A small-molecule ligand and the protein it binds are described below.
Small molecule (SMILES): CC(=O)C(=O)O

Sequence of chain 1.C:
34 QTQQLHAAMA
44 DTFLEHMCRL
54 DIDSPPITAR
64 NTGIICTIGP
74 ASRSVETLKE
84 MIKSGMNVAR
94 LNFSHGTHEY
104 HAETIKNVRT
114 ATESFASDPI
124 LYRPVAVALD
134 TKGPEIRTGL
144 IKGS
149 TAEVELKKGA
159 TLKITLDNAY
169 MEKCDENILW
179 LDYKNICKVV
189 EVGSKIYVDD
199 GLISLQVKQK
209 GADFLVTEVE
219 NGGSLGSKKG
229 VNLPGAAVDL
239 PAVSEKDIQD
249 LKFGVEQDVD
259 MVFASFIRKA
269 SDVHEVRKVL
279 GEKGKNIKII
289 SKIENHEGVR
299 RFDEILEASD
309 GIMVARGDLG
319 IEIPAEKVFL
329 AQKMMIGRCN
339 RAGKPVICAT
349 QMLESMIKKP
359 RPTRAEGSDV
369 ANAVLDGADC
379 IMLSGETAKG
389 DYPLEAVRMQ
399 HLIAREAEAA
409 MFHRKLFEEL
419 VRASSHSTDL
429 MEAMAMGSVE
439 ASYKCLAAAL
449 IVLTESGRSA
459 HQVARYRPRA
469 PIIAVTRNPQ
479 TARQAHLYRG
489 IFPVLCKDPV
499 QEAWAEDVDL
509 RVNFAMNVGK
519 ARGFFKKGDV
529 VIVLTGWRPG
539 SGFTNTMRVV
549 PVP

Binding-site contacts:
Ligand atom CA contacts residue GLU292 of chain 1.C at 4.5 Å.
Ligand atom CB contacts residue ARG93 of chain 1.C at 4.3 Å.
Ligand atom C contacts residue ALA313 of chain 1.C at 3.7 Å (hydrophobic).
Ligand atom OXT contacts residue ALA313 of chain 1.C at 3.4 Å.
Ligand atom O contacts residue ARG314 of chain 1.C at 4.0 Å.
Ligand atom O3 contacts residue GLU292 of chain 1.C at 4.0 Å.
Ligand atom O3 contacts residue ALA313 of chain 1.C at 4.2 Å.
Ligand atom CA contacts residue ALA313 of chain 1.C at 4.1 Å (hydrophobic).
Ligand atom CB contacts residue MET380 of chain 1.C at 3.7 Å (hydrophobic).
Ligand atom O contacts residue MG1 of chain 1.U at 4.0 Å.
Ligand atom CB contacts residue SER382 of chain 1.C at 4.1 Å.
Ligand atom OXT contacts residue THR348 of chain 1.C at 4.5 Å.
Ligand atom CB contacts residue THR348 of chain 1.C at 3.1 Å.
Ligand atom O contacts residue ASP316 of chain 1.C at 3.8 Å.
Ligand atom OXT contacts residue ASP316 of chain 1.C at 3.0 Å (salt-bridge).
Ligand atom CA contacts residue MET311 of chain 1.C at 3.7 Å (hydrophobic).
Ligand atom O contacts residue GLY315 of chain 1.C at 3.0 Å (h-bond).
Ligand atom OXT contacts residue MG1 of chain 1.U at 2.0 Å.
Ligand atom C contacts residue GLY315 of chain 1.C at 4.0 Å.
Ligand atom C contacts residue GLU292 of chain 1.C at 4.0 Å.
Ligand atom OXT contacts residue GLU292 of chain 1.C at 2.9 Å (salt-bridge).
Ligand atom O3 contacts residue LYS290 of chain 1.C at 3.3 Å (salt-bridge).
Ligand atom CB contacts residue MET311 of chain 1.C at 3.9 Å (hydrophobic).
Ligand atom O3 contacts residue ARG93 of chain 1.C at 4.0 Å.
Ligand atom O contacts residue THR348 of chain 1.C at 2.5 Å (h-bond).
Ligand atom C contacts residue ASP316 of chain 1.C at 4.0 Å.
Ligand atom O3 contacts residue MG1 of chain 1.U at 2.9 Å.
Ligand atom O contacts residue ALA313 of chain 1.C at 3.9 Å.
Ligand atom C contacts residue THR348 of chain 1.C at 3.4 Å.
Ligand atom C contacts residue MG1 of chain 1.U at 2.9 Å.
Ligand atom CA contacts residue LYS290 of chain 1.C at 4.5 Å.
Ligand atom CB contacts residue ALA347 of chain 1.C at 4.2 Å (hydrophobic).
Ligand atom O3 contacts residue MET311 of chain 1.C at 3.4 Å.
Ligand atom OXT contacts residue GLY315 of chain 1.C at 4.3 Å.
Ligand atom CA contacts residue MG1 of chain 1.U at 3.3 Å.
Ligand atom CA contacts residue THR348 of chain 1.C at 3.6 Å.